Sequence of chain 1.D:
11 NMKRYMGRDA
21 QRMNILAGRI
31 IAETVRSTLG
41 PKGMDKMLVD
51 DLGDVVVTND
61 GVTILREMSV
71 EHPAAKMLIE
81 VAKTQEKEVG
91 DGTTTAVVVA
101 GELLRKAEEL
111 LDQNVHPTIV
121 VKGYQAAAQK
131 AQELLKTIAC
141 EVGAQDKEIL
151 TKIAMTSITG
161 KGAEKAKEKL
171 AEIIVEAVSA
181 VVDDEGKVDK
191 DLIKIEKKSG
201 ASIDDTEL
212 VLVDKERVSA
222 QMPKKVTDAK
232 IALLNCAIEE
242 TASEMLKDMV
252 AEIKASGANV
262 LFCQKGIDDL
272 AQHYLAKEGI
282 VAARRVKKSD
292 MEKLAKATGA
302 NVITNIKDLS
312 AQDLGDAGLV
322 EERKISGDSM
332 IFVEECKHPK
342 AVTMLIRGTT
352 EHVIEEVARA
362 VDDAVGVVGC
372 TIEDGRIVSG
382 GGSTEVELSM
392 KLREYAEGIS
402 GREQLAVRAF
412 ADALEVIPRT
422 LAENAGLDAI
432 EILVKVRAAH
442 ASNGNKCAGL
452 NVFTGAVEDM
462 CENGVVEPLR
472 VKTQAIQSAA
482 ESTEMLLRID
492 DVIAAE

Binding-site contacts:
Ligand atom PG contacts residue ASP91 of chain 1.D at 3.3 Å.
Ligand atom C6 contacts residue VAL466 of chain 1.D at 3.4 Å (hydrophobic).
Ligand atom O2' contacts residue GLY382 of chain 1.D at 2.7 Å (h-bond).
Ligand atom O2B contacts residue THR95 of chain 1.D at 3.0 Å.
Ligand atom C3' contacts residue GLU468 of chain 1.D at 2.7 Å.
Ligand atom C2' contacts residue GLU468 of chain 1.D at 2.5 Å.
Ligand atom C2' contacts residue GLY382 of chain 1.D at 3.6 Å.
Ligand atom N3 contacts residue VAL466 of chain 1.D at 3.7 Å.
Ligand atom C5 contacts residue VAL466 of chain 1.D at 3.2 Å (hydrophobic).
Ligand atom O1B contacts residue GLY92 of chain 1.D at 3.5 Å (h-bond).
Ligand atom C2 contacts residue LEU451 of chain 1.D at 3.4 Å (hydrophobic).
Ligand atom S1G contacts residue ASP60 of chain 1.D at 3.3 Å (salt-bridge).
Ligand atom O3' contacts residue GLU468 of chain 1.D at 3.4 Å (salt-bridge).
Ligand atom O2' contacts residue GLU468 of chain 1.D at 2.4 Å (salt-bridge).
Ligand atom N3 contacts residue GLY382 of chain 1.D at 2.8 Å.
Ligand atom O3B contacts residue ASP91 of chain 1.D at 3.6 Å.
Ligand atom C1' contacts residue GLY382 of chain 1.D at 3.4 Å.
Ligand atom O2G contacts residue GLY92 of chain 1.D at 3.2 Å (h-bond).
Ligand atom O3' contacts residue LYS473 of chain 1.D at 3.7 Å.
Ligand atom O2G contacts residue THR93 of chain 1.D at 3.1 Å (h-bond).
Ligand atom O3B contacts residue THR94 of chain 1.D at 3.6 Å.
Ligand atom O1A contacts residue THR38 of chain 1.D at 3.7 Å.
Ligand atom N1 contacts residue VAL466 of chain 1.D at 3.7 Å.
Ligand atom O3G contacts residue ASP91 of chain 1.D at 2.5 Å (salt-bridge).
Ligand atom C2 contacts residue GLY382 of chain 1.D at 3.5 Å.
Ligand atom PB contacts residue ASP91 of chain 1.D at 3.7 Å.
Ligand atom O2G contacts residue ASP91 of chain 1.D at 3.2 Å (salt-bridge).
Ligand atom S1G contacts residue THR94 of chain 1.D at 3.4 Å (h-bond).
Ligand atom O1A contacts residue GLY40 of chain 1.D at 3.2 Å (h-bond).
Ligand atom N6 contacts residue VAL466 of chain 1.D at 3.3 Å.
Ligand atom O1B contacts residue ASP91 of chain 1.D at 2.6 Å (salt-bridge).
Ligand atom C4 contacts residue VAL466 of chain 1.D at 3.3 Å (hydrophobic).
Ligand atom O2B contacts residue GLY92 of chain 1.D at 3.3 Å.
Ligand atom PB contacts residue GLY92 of chain 1.D at 3.7 Å.
Ligand atom N1 contacts residue ASN452 of chain 1.D at 3.6 Å.
Ligand atom O3B contacts residue GLY92 of chain 1.D at 3.3 Å (h-bond).
Ligand atom O2' contacts residue GLY381 of chain 1.D at 2.8 Å.
Ligand atom O3B contacts residue THR93 of chain 1.D at 3.5 Å (h-bond).
Ligand atom N7 contacts residue VAL466 of chain 1.D at 3.7 Å.
Ligand atom O2G contacts residue ASP60 of chain 1.D at 3.5 Å (salt-bridge).

The protein below binds the small molecule below.
Small molecule (SMILES): Nc1ncnc2c1ncn2[C@@H]1O[C@H](COP(=O)(O)OP(=O)(O)OP(O)(O)=S)[C@@H](O)[C@H]1O